Sequence of chain 1.D:
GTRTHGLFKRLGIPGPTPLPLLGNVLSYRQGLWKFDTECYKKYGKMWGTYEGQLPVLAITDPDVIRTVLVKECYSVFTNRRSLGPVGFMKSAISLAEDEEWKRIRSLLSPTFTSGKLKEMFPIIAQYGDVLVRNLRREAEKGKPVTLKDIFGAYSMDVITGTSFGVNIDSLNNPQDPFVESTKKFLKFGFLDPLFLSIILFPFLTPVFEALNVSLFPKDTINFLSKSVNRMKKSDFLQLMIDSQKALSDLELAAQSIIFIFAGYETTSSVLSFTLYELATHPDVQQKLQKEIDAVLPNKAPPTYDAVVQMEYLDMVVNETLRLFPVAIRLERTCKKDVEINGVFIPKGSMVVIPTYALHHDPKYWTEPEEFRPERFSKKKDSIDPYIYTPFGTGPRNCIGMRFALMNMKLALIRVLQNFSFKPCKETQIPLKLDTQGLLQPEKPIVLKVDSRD

A small-molecule ligand and the protein it binds are described below.
Small molecule (SMILES): Clc1ccccc1C(c1ccccc1)(c1ccccc1)n1ccnc1

Binding-site contacts:
Ligand atom CAH contacts residue GLY459 of chain 1.D at 3.9 Å.
Ligand atom CAF contacts residue GLY193 of chain 1.D at 3.3 Å.
Ligand atom CAF contacts residue GLY459 of chain 1.D at 3.7 Å.
Ligand atom CAT contacts residue GLU55 of chain 1.D at 3.5 Å.
Ligand atom CAT contacts residue ARG85 of chain 1.D at 3.0 Å.
Ligand atom CAD contacts residue TYR32 of chain 1.D at 3.8 Å (hydrophobic).
Ligand atom CAB contacts residue CE91 of chain 1.BA at 4.0 Å.
Ligand atom CAM contacts residue ASP196 of chain 1.D at 3.7 Å.
Ligand atom CAX contacts residue TYR32 of chain 1.D at 3.8 Å (hydrophobic).
Ligand atom CAK contacts residue PHE199 of chain 1.D at 3.9 Å (hydrophobic).
Ligand atom CAS contacts residue ARG85 of chain 1.D at 3.2 Å.
Ligand atom CAM contacts residue LEU195 of chain 1.D at 3.8 Å (hydrophobic).
Ligand atom CAT contacts residue TYR32 of chain 1.D at 3.9 Å (hydrophobic).
Ligand atom CAP contacts residue PHE199 of chain 1.D at 3.4 Å (hydrophobic).
Ligand atom CAE contacts residue GLY193 of chain 1.D at 3.2 Å.
Ligand atom CAG contacts residue PHE192 of chain 1.D at 3.5 Å (hydrophobic).
Ligand atom CAF contacts residue THR457 of chain 1.D at 3.9 Å.
Ligand atom CAJ contacts residue GLY459 of chain 1.D at 3.9 Å.
Ligand atom CAF contacts residue CE91 of chain 1.BA at 3.7 Å.
Ligand atom CAG contacts residue CL61 of chain 1.Z at 3.8 Å.
Ligand atom NAN contacts residue ASP196 of chain 1.D at 2.8 Å (salt-bridge).
Ligand atom CAI contacts residue CL61 of chain 1.Z at 4.0 Å.
Ligand atom CAV contacts residue TYR32 of chain 1.D at 3.4 Å (hydrophobic).
Ligand atom CAQ contacts residue ASP196 of chain 1.D at 3.3 Å.
Ligand atom CAM contacts residue PHE194 of chain 1.D at 3.8 Å (hydrophobic).
Ligand atom CAI contacts residue GLY193 of chain 1.D at 3.9 Å.
Ligand atom CLAY contacts residue CE91 of chain 1.BA at 3.5 Å.
Ligand atom NAN contacts residue PHE194 of chain 1.D at 3.9 Å.
Ligand atom CAA contacts residue LEU36 of chain 1.D at 3.9 Å (hydrophobic).
Ligand atom CAI contacts residue PHE192 of chain 1.D at 3.9 Å (hydrophobic).
Ligand atom CAB contacts residue TYR32 of chain 1.D at 3.5 Å (hydrophobic).
Ligand atom CAD contacts residue CE91 of chain 1.BA at 3.7 Å.
Ligand atom CAB contacts residue LEU36 of chain 1.D at 3.7 Å (hydrophobic).
Ligand atom CAF contacts residue GLN458 of chain 1.D at 3.7 Å.
Ligand atom NAN contacts residue LEU195 of chain 1.D at 3.4 Å.
Ligand atom CAQ contacts residue PHE199 of chain 1.D at 3.9 Å (hydrophobic).
Ligand atom CAQ contacts residue LEU200 of chain 1.D at 3.9 Å (hydrophobic).
Ligand atom CAD contacts residue GLY459 of chain 1.D at 4.0 Å.
Ligand atom CAG contacts residue GLY193 of chain 1.D at 3.7 Å.
Ligand atom CLAY contacts residue TYR32 of chain 1.D at 3.7 Å.